This small molecule binds to this protein.
Small molecule (SMILES): Nc1nc2c(ncn2COCCO)c(=O)[nH]1

Sequence of chain 1.A:
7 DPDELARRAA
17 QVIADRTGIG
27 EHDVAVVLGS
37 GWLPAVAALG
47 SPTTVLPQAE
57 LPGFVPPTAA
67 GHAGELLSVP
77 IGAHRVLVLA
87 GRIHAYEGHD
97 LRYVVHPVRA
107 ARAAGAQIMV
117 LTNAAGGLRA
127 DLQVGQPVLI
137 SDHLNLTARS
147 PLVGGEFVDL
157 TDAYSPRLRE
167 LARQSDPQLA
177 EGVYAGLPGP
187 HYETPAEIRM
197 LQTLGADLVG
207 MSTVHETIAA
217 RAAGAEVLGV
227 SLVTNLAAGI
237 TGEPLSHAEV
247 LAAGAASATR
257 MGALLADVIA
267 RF

Sequence of chain 1.B:
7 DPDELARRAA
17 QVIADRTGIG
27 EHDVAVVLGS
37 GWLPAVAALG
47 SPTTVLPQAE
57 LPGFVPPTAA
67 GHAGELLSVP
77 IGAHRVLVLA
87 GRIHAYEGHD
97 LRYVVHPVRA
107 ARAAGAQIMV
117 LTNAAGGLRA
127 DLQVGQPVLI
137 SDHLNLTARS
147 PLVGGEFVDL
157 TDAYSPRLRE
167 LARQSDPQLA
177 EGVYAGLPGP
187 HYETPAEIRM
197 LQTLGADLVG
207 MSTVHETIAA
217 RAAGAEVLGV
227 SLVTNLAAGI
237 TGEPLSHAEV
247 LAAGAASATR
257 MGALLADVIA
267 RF

Binding-site contacts:
Ligand atom C3' contacts residue PHE153 of chain 1.B at 3.1 Å (hydrophobic).
Ligand atom N1 contacts residue VAL205 of chain 1.A at 3.4 Å.
Ligand atom N2 contacts residue GLU189 of chain 1.A at 2.5 Å (salt-bridge).
Ligand atom C6 contacts residue TYR188 of chain 1.A at 3.5 Å (hydrophobic).
Ligand atom O1' contacts residue VAL246 of chain 1.A at 3.3 Å.
Ligand atom C4 contacts residue GLY122 of chain 1.A at 3.5 Å.
Ligand atom C1' contacts residue PO41 of chain 1.D at 3.5 Å.
Ligand atom N1 contacts residue TYR188 of chain 1.A at 3.5 Å.
Ligand atom N2 contacts residue MET207 of chain 1.A at 3.5 Å.
Ligand atom O6 contacts residue LEU241 of chain 1.A at 2.9 Å.
Ligand atom O6 contacts residue ASN231 of chain 1.A at 3.0 Å (h-bond).
Ligand atom C4 contacts residue TYR188 of chain 1.A at 3.5 Å (hydrophobic).
Ligand atom C6 contacts residue GLY122 of chain 1.A at 3.4 Å.
Ligand atom N3 contacts residue VAL205 of chain 1.A at 3.4 Å (h-bond).
Ligand atom N3 contacts residue GLY206 of chain 1.A at 3.5 Å.
Ligand atom N7 contacts residue GLY122 of chain 1.A at 3.0 Å (h-bond).
Ligand atom C2' contacts residue PO41 of chain 1.D at 3.6 Å.
Ligand atom O3' contacts residue VAL246 of chain 1.A at 3.1 Å.
Ligand atom N7 contacts residue VAL246 of chain 1.A at 3.5 Å.
Ligand atom O6 contacts residue GLU189 of chain 1.A at 3.6 Å.
Ligand atom C8 contacts residue ALA121 of chain 1.A at 3.4 Å (hydrophobic).
Ligand atom C2 contacts residue GLU189 of chain 1.A at 3.3 Å.
Ligand atom N7 contacts residue ASN231 of chain 1.A at 2.8 Å (h-bond).
Ligand atom C2 contacts residue VAL205 of chain 1.A at 3.5 Å (hydrophobic).
Ligand atom C6 contacts residue GLU189 of chain 1.A at 3.5 Å.
Ligand atom C1' contacts residue ALA120 of chain 1.A at 2.8 Å (hydrophobic).
Ligand atom N9 contacts residue ALA120 of chain 1.A at 3.4 Å (h-bond).
Ligand atom N1 contacts residue GLU189 of chain 1.A at 2.5 Å (salt-bridge).
Ligand atom C5 contacts residue GLY122 of chain 1.A at 3.0 Å.
Ligand atom C8 contacts residue ASN231 of chain 1.A at 3.2 Å.
Ligand atom N7 contacts residue THR230 of chain 1.A at 3.4 Å (h-bond).
Ligand atom C8 contacts residue GLY122 of chain 1.A at 3.4 Å.
Ligand atom C8 contacts residue VAL246 of chain 1.A at 3.2 Å (hydrophobic).
Ligand atom N2 contacts residue GLY206 of chain 1.A at 3.4 Å.
Ligand atom C8 contacts residue THR230 of chain 1.A at 2.8 Å.
Ligand atom C1' contacts residue VAL246 of chain 1.A at 3.5 Å (hydrophobic).
Ligand atom C2' contacts residue MET207 of chain 1.A at 3.5 Å (hydrophobic).
Ligand atom O6 contacts residue GLY122 of chain 1.A at 3.3 Å.
Ligand atom C5 contacts residue TYR188 of chain 1.A at 3.5 Å (hydrophobic).
Ligand atom N7 contacts residue ALA121 of chain 1.A at 3.4 Å.